This small molecule binds to this protein.
Small molecule (SMILES): CC(=O)N[C@H]1[C@H](O[C@H]2[C@H](O)[C@@H](NC(C)=O)CO[C@@H]2CO)O[C@H](CO)[C@@H](O[C@@H]2O[C@H](CO[C@H]3O[C@H](CO)[C@@H](O)[C@H](O)[C@@H]3O)[C@@H](O)[C@H](O[C@H]3O[C@H](CO)[C@@H](O)[C@H](O)[C@@H]3O)[C@@H]2O)[C@@H]1O

Sequence of chain 1.P:
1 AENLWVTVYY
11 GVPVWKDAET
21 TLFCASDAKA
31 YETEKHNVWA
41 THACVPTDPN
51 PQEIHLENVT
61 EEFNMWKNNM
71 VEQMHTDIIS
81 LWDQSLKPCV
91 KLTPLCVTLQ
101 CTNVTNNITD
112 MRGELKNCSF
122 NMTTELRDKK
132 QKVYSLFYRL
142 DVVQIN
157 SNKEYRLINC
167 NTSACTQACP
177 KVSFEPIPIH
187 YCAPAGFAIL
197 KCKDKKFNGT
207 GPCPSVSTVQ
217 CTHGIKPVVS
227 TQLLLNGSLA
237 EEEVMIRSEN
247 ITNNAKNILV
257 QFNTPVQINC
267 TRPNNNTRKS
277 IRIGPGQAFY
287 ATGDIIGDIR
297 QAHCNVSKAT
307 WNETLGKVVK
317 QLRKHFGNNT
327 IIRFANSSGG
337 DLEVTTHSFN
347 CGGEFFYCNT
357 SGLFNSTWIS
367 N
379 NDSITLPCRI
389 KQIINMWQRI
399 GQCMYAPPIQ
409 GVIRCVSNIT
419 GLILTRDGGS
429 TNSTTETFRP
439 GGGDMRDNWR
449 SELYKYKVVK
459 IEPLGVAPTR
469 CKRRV

Binding-site contacts:
Ligand atom C5 contacts residue THR206 of chain 1.P at 3.8 Å.
Ligand atom N2 contacts residue ASN204 of chain 1.P at 3.0 Å (h-bond).
Ligand atom O6 contacts residue THR206 of chain 1.P at 4.2 Å.
Ligand atom O5 contacts residue THR206 of chain 1.P at 4.2 Å.
Ligand atom C6 contacts residue ASN204 of chain 1.P at 4.4 Å.
Ligand atom O7 contacts residue ILE247 of chain 1.P at 3.8 Å.
Ligand atom C1 contacts residue THR206 of chain 1.P at 4.0 Å.
Ligand atom O7 contacts residue ASN204 of chain 1.P at 2.8 Å (h-bond).
Ligand atom C7 contacts residue ASN204 of chain 1.P at 3.2 Å.
Ligand atom C4 contacts residue ASN204 of chain 1.P at 4.0 Å.
Ligand atom C7 contacts residue ILE247 of chain 1.P at 3.8 Å (hydrophobic).
Ligand atom C8 contacts residue GLU245 of chain 1.P at 3.9 Å.
Ligand atom C2 contacts residue ASN204 of chain 1.P at 2.4 Å.
Ligand atom C8 contacts residue SER244 of chain 1.P at 3.4 Å.
Ligand atom C1 contacts residue ASN204 of chain 1.P at 1.4 Å.
Ligand atom C8 contacts residue ILE247 of chain 1.P at 3.7 Å (hydrophobic).
Ligand atom C5 contacts residue ASN204 of chain 1.P at 3.4 Å.
Ligand atom O5 contacts residue ASN204 of chain 1.P at 2.1 Å (h-bond).
Ligand atom O7 contacts residue HIS321 of chain 1.P at 4.0 Å.
Ligand atom C8 contacts residue ASN204 of chain 1.P at 4.4 Å.
Ligand atom C3 contacts residue ASN204 of chain 1.P at 3.7 Å.